Sequence of chain 1.B:
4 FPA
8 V

Sequence of chain 1.A:
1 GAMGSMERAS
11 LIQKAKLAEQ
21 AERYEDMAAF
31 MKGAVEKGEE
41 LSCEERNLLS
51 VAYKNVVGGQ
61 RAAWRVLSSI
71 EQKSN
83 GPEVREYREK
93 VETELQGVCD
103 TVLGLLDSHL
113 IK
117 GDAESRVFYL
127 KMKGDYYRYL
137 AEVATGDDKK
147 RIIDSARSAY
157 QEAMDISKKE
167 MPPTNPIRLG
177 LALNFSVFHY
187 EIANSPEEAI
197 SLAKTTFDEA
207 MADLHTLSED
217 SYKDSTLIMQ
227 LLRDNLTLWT

Binding-site contacts:
Ligand atom O15 contacts residue ASN47 of chain 1.A at 2.6 Å (h-bond).
Ligand atom C18 contacts residue ASN47 of chain 1.A at 3.2 Å.
Ligand atom C13 contacts residue ILE173 of chain 1.A at 3.6 Å (hydrophobic).
Ligand atom O22 contacts residue GLY176 of chain 1.A at 3.6 Å.
Ligand atom C14 contacts residue ASN47 of chain 1.A at 3.9 Å.
Ligand atom O22 contacts residue VAL8 of chain 1.B at 3.7 Å.
Ligand atom C24 contacts residue ILE224 of chain 1.A at 3.8 Å (hydrophobic).
Ligand atom N21 contacts residue LYS127 of chain 1.A at 3.7 Å.
Ligand atom C28 contacts residue LEU223 of chain 1.A at 3.6 Å (hydrophobic).
Ligand atom C02 contacts residue MG1 of chain 1.C at 3.0 Å.
Ligand atom C10 contacts residue ASP220 of chain 1.A at 3.1 Å.
Ligand atom C09 contacts residue ASP220 of chain 1.A at 3.8 Å.
Ligand atom C29 contacts residue ILE224 of chain 1.A at 3.9 Å (hydrophobic).
Ligand atom O22 contacts residue PRO172 of chain 1.A at 3.8 Å.
Ligand atom C29 contacts residue VAL8 of chain 1.B at 4.0 Å (hydrophobic).
Ligand atom O05 contacts residue MG1 of chain 1.C at 2.3 Å.
Ligand atom N08 contacts residue ASN47 of chain 1.A at 3.8 Å.
Ligand atom C19 contacts residue ASN47 of chain 1.A at 3.9 Å.
Ligand atom C11 contacts residue PRO172 of chain 1.A at 3.6 Å (hydrophobic).
Ligand atom O23 contacts residue LYS127 of chain 1.A at 3.0 Å (salt-bridge).
Ligand atom C25 contacts residue PRO172 of chain 1.A at 4.0 Å (hydrophobic).
Ligand atom C28 contacts residue ASP220 of chain 1.A at 3.6 Å.
Ligand atom C04 contacts residue ASN47 of chain 1.A at 3.7 Å.
Ligand atom O01 contacts residue MG1 of chain 1.C at 1.9 Å.
Ligand atom C24 contacts residue PRO172 of chain 1.A at 3.8 Å (hydrophobic).
Ligand atom C29 contacts residue LEU223 of chain 1.A at 3.8 Å (hydrophobic).
Ligand atom C04 contacts residue MG1 of chain 1.C at 3.1 Å.
Ligand atom O07 contacts residue ASN47 of chain 1.A at 3.6 Å.
Ligand atom C30 contacts residue VAL8 of chain 1.B at 3.6 Å (hydrophobic).
Ligand atom C03 contacts residue MG1 of chain 1.C at 3.4 Å.
Ligand atom C13 contacts residue CYS43 of chain 1.A at 3.9 Å (hydrophobic).
Ligand atom C11 contacts residue SER217 of chain 1.A at 3.8 Å.
Ligand atom O22 contacts residue LYS127 of chain 1.A at 3.3 Å.
Ligand atom O15 contacts residue CYS43 of chain 1.A at 3.8 Å.
Ligand atom N08 contacts residue ASP220 of chain 1.A at 3.5 Å (salt-bridge).
Ligand atom C06 contacts residue ASN47 of chain 1.A at 3.4 Å.
Ligand atom C16 contacts residue ASP220 of chain 1.A at 3.2 Å.
Ligand atom C27 contacts residue ASP220 of chain 1.A at 3.0 Å.
Ligand atom O23 contacts residue VAL8 of chain 1.B at 3.6 Å (h-bond).
Ligand atom N21 contacts residue VAL8 of chain 1.B at 3.9 Å.

This protein binds this small molecule.
Small molecule (SMILES): O=C(C1=C(O)C(=O)N(c2ccccc2O)[C@@H]1c1ccc([N+](=O)[O-])cc1)c1ccccc1